Sequence of chain 1.C:
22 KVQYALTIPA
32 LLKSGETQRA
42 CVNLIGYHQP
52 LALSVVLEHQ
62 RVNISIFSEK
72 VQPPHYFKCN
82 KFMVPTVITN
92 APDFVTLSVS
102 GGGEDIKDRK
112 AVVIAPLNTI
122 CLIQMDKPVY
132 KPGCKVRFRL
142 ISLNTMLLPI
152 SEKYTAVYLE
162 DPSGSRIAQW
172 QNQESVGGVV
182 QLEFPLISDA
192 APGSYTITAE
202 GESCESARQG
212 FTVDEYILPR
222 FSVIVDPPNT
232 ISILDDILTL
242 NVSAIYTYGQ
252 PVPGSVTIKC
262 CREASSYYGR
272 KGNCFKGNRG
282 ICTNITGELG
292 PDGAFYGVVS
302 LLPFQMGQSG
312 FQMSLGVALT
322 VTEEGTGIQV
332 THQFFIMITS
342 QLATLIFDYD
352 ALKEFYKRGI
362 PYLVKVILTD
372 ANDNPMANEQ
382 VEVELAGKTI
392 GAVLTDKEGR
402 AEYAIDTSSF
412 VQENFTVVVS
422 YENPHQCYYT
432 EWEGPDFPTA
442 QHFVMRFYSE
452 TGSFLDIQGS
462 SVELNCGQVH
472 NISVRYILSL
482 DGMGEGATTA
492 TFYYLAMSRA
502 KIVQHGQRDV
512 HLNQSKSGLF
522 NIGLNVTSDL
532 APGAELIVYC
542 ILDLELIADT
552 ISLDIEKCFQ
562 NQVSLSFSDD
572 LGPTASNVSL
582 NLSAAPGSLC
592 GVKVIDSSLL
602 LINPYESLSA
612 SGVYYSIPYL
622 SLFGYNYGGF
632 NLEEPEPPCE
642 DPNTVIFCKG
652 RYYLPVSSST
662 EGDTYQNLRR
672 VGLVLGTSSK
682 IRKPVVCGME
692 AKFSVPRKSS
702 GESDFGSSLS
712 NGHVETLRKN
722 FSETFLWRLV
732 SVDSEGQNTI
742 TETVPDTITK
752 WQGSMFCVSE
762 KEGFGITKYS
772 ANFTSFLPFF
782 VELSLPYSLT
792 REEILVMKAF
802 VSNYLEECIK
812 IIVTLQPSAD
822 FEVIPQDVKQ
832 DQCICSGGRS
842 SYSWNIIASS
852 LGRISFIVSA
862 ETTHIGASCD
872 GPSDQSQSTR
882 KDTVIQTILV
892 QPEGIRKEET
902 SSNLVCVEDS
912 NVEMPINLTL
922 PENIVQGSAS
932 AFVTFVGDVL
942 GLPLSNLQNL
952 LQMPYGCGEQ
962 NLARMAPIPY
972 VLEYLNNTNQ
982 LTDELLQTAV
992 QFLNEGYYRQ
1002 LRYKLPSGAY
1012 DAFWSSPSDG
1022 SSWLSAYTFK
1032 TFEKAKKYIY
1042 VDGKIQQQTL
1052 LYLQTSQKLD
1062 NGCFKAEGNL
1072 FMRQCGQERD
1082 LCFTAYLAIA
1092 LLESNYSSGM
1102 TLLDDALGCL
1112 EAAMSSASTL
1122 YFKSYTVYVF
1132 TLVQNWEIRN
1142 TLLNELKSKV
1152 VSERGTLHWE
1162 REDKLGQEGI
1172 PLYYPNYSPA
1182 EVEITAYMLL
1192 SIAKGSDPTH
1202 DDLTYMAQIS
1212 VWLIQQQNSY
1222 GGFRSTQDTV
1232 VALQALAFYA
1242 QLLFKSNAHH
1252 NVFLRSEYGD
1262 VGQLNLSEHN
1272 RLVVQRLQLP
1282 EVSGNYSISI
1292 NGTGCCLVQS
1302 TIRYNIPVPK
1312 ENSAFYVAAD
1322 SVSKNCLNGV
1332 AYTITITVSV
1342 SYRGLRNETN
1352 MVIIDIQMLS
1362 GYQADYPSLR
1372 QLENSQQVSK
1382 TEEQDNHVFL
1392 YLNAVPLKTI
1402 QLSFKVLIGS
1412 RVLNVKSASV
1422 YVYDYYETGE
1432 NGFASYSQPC

A protein and the small-molecule ligand that binds it are described below.
Small molecule (SMILES): CC(=O)N[C@@H]1[C@@H](O)[C@H](O)[C@@H](CO)O[C@H]1O

Binding-site contacts:
Ligand atom N2 contacts residue ASN977 of chain 1.C at 2.9 Å (h-bond).
Ligand atom C8 contacts residue ASN977 of chain 1.C at 4.5 Å.
Ligand atom C1 contacts residue ASN977 of chain 1.C at 1.4 Å.
Ligand atom C2 contacts residue ASN977 of chain 1.C at 2.5 Å.
Ligand atom C4 contacts residue ASN977 of chain 1.C at 4.2 Å.
Ligand atom C8 contacts residue TYR1039 of chain 1.C at 3.6 Å (hydrophobic).
Ligand atom O7 contacts residue LYS1038 of chain 1.C at 4.5 Å.
Ligand atom N2 contacts residue LEU982 of chain 1.C at 4.5 Å.
Ligand atom C7 contacts residue ASN977 of chain 1.C at 3.4 Å.
Ligand atom O5 contacts residue ASN977 of chain 1.C at 2.4 Å (h-bond).
Ligand atom C8 contacts residue LEU982 of chain 1.C at 4.0 Å (hydrophobic).
Ligand atom C3 contacts residue ASN977 of chain 1.C at 3.8 Å.
Ligand atom C5 contacts residue ASN977 of chain 1.C at 3.7 Å.
Ligand atom C8 contacts residue LEU987 of chain 1.C at 4.2 Å (hydrophobic).
Ligand atom O7 contacts residue TYR1039 of chain 1.C at 3.7 Å.
Ligand atom O7 contacts residue ASN977 of chain 1.C at 3.6 Å (h-bond).
Ligand atom C7 contacts residue TYR1039 of chain 1.C at 4.1 Å (hydrophobic).